Binding-site contacts:
Ligand atom O2B contacts residue LYS212 of chain 1.D at 2.7 Å (salt-bridge).
Ligand atom PB contacts residue LYS212 of chain 1.D at 3.4 Å.
Ligand atom C6 contacts residue ILE181 of chain 1.D at 4.0 Å (hydrophobic).
Ligand atom C6 contacts residue ILE350 of chain 1.D at 3.5 Å (hydrophobic).
Ligand atom O3B contacts residue ARG332 of chain 1.E at 4.1 Å.
Ligand atom C5 contacts residue ILE350 of chain 1.D at 3.8 Å (hydrophobic).
Ligand atom N7 contacts residue ILE350 of chain 1.D at 4.0 Å.
Ligand atom O1A contacts residue THR213 of chain 1.D at 3.8 Å.
Ligand atom O2B contacts residue THR213 of chain 1.D at 3.6 Å (h-bond).
Ligand atom C5 contacts residue ALA214 of chain 1.D at 3.9 Å (hydrophobic).
Ligand atom O1B contacts residue THR213 of chain 1.D at 2.9 Å (h-bond).
Ligand atom O2A contacts residue ALA214 of chain 1.D at 3.9 Å.
Ligand atom PG contacts residue ARG332 of chain 1.E at 3.9 Å.
Ligand atom N3 contacts residue LEU354 of chain 1.D at 3.7 Å.
Ligand atom C8 contacts residue GLY211 of chain 1.D at 4.0 Å.
Ligand atom O3A contacts residue ARG332 of chain 1.E at 4.0 Å.
Ligand atom N1 contacts residue VAL180 of chain 1.D at 3.2 Å.
Ligand atom O4' contacts residue PRO388 of chain 1.D at 3.8 Å.
Ligand atom O2A contacts residue THR213 of chain 1.D at 3.7 Å.
Ligand atom C8 contacts residue PRO388 of chain 1.D at 4.0 Å (hydrophobic).
Ligand atom C2 contacts residue ILE181 of chain 1.D at 4.0 Å (hydrophobic).
Ligand atom N7 contacts residue ALA214 of chain 1.D at 3.9 Å.
Ligand atom O2' contacts residue ASP178 of chain 1.D at 4.0 Å.
Ligand atom S1G contacts residue ARG332 of chain 1.E at 2.6 Å (salt-bridge).
Ligand atom PG contacts residue LYS212 of chain 1.D at 3.2 Å.
Ligand atom O2G contacts residue ARG333 of chain 1.E at 3.9 Å.
Ligand atom C2 contacts residue LEU354 of chain 1.D at 3.5 Å (hydrophobic).
Ligand atom O3B contacts residue LYS212 of chain 1.D at 2.7 Å (salt-bridge).
Ligand atom O3G contacts residue LYS212 of chain 1.D at 2.6 Å (salt-bridge).
Ligand atom N6 contacts residue VAL180 of chain 1.D at 3.6 Å.
Ligand atom O1B contacts residue LYS212 of chain 1.D at 3.8 Å.
Ligand atom C6 contacts residue VAL180 of chain 1.D at 3.9 Å (hydrophobic).
Ligand atom C2 contacts residue VAL180 of chain 1.D at 3.5 Å (hydrophobic).
Ligand atom O2A contacts residue LYS212 of chain 1.D at 3.6 Å.
Ligand atom O2A contacts residue GLY211 of chain 1.D at 3.1 Å.
Ligand atom O2B contacts residue GLY211 of chain 1.D at 3.1 Å (h-bond).
Ligand atom O3B contacts residue GLY209 of chain 1.D at 3.6 Å.
Ligand atom N1 contacts residue ILE181 of chain 1.D at 3.1 Å (h-bond).
Ligand atom N6 contacts residue ILE350 of chain 1.D at 3.3 Å.
Ligand atom N6 contacts residue ILE181 of chain 1.D at 3.4 Å (h-bond).

This small molecule binds to this protein.
Small molecule (SMILES): Nc1ncnc2c1ncn2[C@@H]1O[C@H](COP(=O)(O)OP(=O)(O)OP(O)(O)=S)[C@@H](O)[C@H]1O

Sequence of chain 1.E:
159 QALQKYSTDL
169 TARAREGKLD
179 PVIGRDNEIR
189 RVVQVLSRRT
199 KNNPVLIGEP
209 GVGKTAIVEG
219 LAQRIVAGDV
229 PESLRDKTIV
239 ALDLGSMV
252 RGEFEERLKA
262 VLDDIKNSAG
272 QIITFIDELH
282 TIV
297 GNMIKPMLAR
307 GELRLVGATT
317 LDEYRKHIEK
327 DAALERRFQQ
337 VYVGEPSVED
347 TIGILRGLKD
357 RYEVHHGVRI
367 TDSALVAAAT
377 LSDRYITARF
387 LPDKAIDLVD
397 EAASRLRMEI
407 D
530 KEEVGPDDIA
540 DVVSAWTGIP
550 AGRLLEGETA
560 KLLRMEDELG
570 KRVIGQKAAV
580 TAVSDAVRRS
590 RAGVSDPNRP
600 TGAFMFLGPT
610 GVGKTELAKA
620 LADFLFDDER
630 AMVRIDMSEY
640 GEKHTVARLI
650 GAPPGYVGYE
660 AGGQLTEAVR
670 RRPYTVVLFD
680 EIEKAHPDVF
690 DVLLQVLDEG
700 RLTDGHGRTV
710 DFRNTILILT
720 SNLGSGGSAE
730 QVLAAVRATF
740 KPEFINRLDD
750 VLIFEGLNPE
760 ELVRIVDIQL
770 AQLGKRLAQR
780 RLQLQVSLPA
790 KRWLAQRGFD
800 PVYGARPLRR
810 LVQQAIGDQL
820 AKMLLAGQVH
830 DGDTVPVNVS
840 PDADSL

Sequence of chain 1.D:
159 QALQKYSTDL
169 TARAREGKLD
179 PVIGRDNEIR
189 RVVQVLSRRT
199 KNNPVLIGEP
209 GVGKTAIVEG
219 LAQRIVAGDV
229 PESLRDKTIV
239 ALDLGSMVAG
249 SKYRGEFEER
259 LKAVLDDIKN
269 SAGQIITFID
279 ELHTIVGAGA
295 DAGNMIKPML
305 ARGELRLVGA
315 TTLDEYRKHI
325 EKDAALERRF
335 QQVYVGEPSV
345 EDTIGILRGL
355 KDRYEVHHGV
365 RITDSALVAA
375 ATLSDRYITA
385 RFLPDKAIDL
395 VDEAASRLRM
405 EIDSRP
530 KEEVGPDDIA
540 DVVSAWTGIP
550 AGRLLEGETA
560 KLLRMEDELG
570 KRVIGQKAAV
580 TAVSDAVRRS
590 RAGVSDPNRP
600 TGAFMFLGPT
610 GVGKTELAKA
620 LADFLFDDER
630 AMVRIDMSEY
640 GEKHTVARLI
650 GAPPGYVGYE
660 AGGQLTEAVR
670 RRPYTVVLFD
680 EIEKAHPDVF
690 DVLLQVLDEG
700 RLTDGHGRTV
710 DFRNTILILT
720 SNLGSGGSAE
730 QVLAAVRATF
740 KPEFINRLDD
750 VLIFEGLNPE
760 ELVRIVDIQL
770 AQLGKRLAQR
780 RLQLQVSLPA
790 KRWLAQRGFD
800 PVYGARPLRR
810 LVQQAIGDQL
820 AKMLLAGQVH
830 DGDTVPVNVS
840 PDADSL